Sequence of chain 1.D:
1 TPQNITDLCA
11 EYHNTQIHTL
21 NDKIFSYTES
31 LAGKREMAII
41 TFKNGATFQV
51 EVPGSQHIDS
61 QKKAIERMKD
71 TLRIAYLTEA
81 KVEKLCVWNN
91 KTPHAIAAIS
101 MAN

Binding-site contacts:
Ligand atom C50 contacts residue TRP88 of chain 1.D at 3.8 Å (hydrophobic).
Ligand atom O19 contacts residue ASN90 of chain 1.D at 3.0 Å (h-bond).
Ligand atom C48 contacts residue TRP88 of chain 1.D at 3.6 Å (hydrophobic).
Ligand atom O16 contacts residue GLN56 of chain 1.D at 3.6 Å.
Ligand atom O20 contacts residue HIS57 of chain 1.D at 3.6 Å.
Ligand atom C46 contacts residue TRP88 of chain 1.D at 3.6 Å (hydrophobic).
Ligand atom O18 contacts residue LYS91 of chain 1.D at 2.9 Å (salt-bridge).
Ligand atom C48 contacts residue ASN90 of chain 1.D at 3.7 Å.
Ligand atom O14 contacts residue TRP88 of chain 1.D at 3.5 Å.
Ligand atom C41 contacts residue TYR12 of chain 1.D at 4.2 Å (hydrophobic).
Ligand atom O17 contacts residue LYS91 of chain 1.D at 2.9 Å (salt-bridge).
Ligand atom C50 contacts residue HIS57 of chain 1.D at 3.4 Å.
Ligand atom N10 contacts residue TYR12 of chain 1.D at 3.4 Å.
Ligand atom C47 contacts residue TRP88 of chain 1.D at 3.6 Å (hydrophobic).
Ligand atom O18 contacts residue GLU51 of chain 1.D at 4.2 Å.
Ligand atom C50 contacts residue GLN56 of chain 1.D at 3.9 Å.
Ligand atom O18 contacts residue TRP88 of chain 1.D at 3.8 Å.
Ligand atom O15 contacts residue GLY33 of chain 1.E at 3.4 Å.
Ligand atom N10 contacts residue GLY33 of chain 1.E at 3.8 Å.
Ligand atom C45 contacts residue GLN56 of chain 1.D at 4.2 Å.
Ligand atom O13 contacts residue TRP88 of chain 1.D at 3.9 Å.
Ligand atom C49 contacts residue ASN90 of chain 1.D at 3.9 Å.
Ligand atom O20 contacts residue GLN61 of chain 1.D at 3.0 Å (h-bond).
Ligand atom O14 contacts residue ALA32 of chain 1.E at 4.0 Å.
Ligand atom O14 contacts residue GLN61 of chain 1.D at 3.6 Å (h-bond).
Ligand atom O14 contacts residue GLY33 of chain 1.E at 2.9 Å (h-bond).
Ligand atom O17 contacts residue GLU51 of chain 1.D at 2.6 Å (salt-bridge).
Ligand atom O20 contacts residue GLN56 of chain 1.D at 4.0 Å.
Ligand atom O20 contacts residue TRP88 of chain 1.D at 3.8 Å.
Ligand atom C49 contacts residue LYS91 of chain 1.D at 4.0 Å.
Ligand atom O14 contacts residue TYR12 of chain 1.D at 3.8 Å.
Ligand atom C47 contacts residue GLU51 of chain 1.D at 3.4 Å.
Ligand atom C46 contacts residue GLN56 of chain 1.D at 4.3 Å.
Ligand atom C50 contacts residue GLN61 of chain 1.D at 4.0 Å.
Ligand atom O15 contacts residue TYR12 of chain 1.D at 3.8 Å.
Ligand atom C48 contacts residue LYS91 of chain 1.D at 3.8 Å.
Ligand atom O17 contacts residue GLN56 of chain 1.D at 3.4 Å.
Ligand atom C47 contacts residue LYS91 of chain 1.D at 3.9 Å.
Ligand atom O18 contacts residue ASN90 of chain 1.D at 2.8 Å (h-bond).
Ligand atom C42 contacts residue TRP88 of chain 1.D at 4.0 Å (hydrophobic).

Sequence of chain 1.E:
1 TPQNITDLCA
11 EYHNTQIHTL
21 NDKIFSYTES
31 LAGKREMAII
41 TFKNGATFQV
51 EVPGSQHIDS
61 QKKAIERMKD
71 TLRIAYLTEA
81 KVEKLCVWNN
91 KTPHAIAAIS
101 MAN

A small-molecule ligand and the protein it binds are described below.
Small molecule (SMILES): O=C(NCCCN1CCN(CCCNc2c(NCCCN3CCN(CCCNC(=O)c4cc(O[C@H]5O[C@@H](CO)[C@@H](O)[C@@H](O)[C@H]5O)cc([N+](=O)[O-])c4)CC3)c(=O)c2=O)CC1)c1cc(O[C@H]2O[C@H](CO)[C@H](O)[C@H](O)[C@H]2O)cc([N+](=O)[O-])c1